Sequence of chain 1.B:
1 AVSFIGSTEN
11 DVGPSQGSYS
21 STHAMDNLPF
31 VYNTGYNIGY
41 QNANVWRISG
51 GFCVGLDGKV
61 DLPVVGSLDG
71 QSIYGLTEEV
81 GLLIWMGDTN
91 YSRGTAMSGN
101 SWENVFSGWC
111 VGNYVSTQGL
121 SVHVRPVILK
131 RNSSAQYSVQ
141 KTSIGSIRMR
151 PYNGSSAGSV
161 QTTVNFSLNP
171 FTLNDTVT

Binding-site contacts:
Ligand atom O3 contacts residue ASP57 of chain 1.B at 3.2 Å (salt-bridge).
Ligand atom C3 contacts residue ASP57 of chain 1.B at 3.8 Å.
Ligand atom O4 contacts residue ASP57 of chain 1.B at 2.7 Å (salt-bridge).
Ligand atom C4 contacts residue ASN104 of chain 1.B at 4.3 Å.
Ligand atom O3 contacts residue TRP102 of chain 1.B at 3.4 Å (h-bond).
Ligand atom C6 contacts residue ASN104 of chain 1.B at 4.4 Å.
Ligand atom O3 contacts residue ARG148 of chain 1.B at 4.1 Å.
Ligand atom N2 contacts residue TRP102 of chain 1.B at 3.7 Å.
Ligand atom O3 contacts residue GLU103 of chain 1.B at 4.0 Å.
Ligand atom C4 contacts residue ARG150 of chain 1.B at 4.3 Å.
Ligand atom O7 contacts residue TRP102 of chain 1.B at 3.8 Å.
Ligand atom C6 contacts residue ARG150 of chain 1.B at 4.1 Å.
Ligand atom O6 contacts residue ASN104 of chain 1.B at 3.2 Å (h-bond).
Ligand atom C3 contacts residue ASN104 of chain 1.B at 4.3 Å.
Ligand atom O3 contacts residue ASN104 of chain 1.B at 4.1 Å.
Ligand atom O4 contacts residue GLU103 of chain 1.B at 4.2 Å.
Ligand atom O6 contacts residue ARG150 of chain 1.B at 3.2 Å (salt-bridge).
Ligand atom O4 contacts residue ASN104 of chain 1.B at 2.9 Å.
Ligand atom O6 contacts residue ASP57 of chain 1.B at 4.5 Å.
Ligand atom C7 contacts residue TRP102 of chain 1.B at 3.8 Å (hydrophobic).
Ligand atom C3 contacts residue TRP102 of chain 1.B at 4.0 Å (hydrophobic).
Ligand atom O7 contacts residue ARG148 of chain 1.B at 3.5 Å (salt-bridge).
Ligand atom O4 contacts residue ARG150 of chain 1.B at 3.7 Å.
Ligand atom C4 contacts residue ASP57 of chain 1.B at 3.3 Å.
Ligand atom C8 contacts residue TRP102 of chain 1.B at 3.7 Å (hydrophobic).

A protein and the small-molecule ligand that binds it are described below.
Small molecule (SMILES): CC(=O)N[C@@H]1[C@@H](O)[C@H](O)[C@@H](CO)O[C@H]1O